A protein and the small-molecule ligand that binds it are described below.
Small molecule (SMILES): O=C(O)[C@@](O)(COP(=O)(O)O)[C@H](O)[C@H](O)COP(=O)(O)O

Sequence of chain 2.G:
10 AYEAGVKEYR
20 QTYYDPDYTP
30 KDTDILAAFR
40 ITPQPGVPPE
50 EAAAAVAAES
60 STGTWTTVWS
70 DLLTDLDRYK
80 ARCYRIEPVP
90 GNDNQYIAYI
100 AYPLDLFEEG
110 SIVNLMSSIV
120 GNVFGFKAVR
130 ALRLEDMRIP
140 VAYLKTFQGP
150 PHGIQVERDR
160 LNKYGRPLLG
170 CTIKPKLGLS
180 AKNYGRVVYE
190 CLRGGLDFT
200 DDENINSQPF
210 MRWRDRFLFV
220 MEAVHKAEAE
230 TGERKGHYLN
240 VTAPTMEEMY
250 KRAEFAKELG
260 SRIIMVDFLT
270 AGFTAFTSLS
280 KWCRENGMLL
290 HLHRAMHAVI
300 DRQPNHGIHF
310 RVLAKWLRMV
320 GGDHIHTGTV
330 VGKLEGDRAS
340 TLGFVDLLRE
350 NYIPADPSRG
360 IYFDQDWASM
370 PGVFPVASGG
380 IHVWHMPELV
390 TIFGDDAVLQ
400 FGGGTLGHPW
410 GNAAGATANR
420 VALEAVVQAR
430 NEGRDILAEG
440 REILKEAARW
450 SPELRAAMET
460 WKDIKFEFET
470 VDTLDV

Sequence of chain 1.A:
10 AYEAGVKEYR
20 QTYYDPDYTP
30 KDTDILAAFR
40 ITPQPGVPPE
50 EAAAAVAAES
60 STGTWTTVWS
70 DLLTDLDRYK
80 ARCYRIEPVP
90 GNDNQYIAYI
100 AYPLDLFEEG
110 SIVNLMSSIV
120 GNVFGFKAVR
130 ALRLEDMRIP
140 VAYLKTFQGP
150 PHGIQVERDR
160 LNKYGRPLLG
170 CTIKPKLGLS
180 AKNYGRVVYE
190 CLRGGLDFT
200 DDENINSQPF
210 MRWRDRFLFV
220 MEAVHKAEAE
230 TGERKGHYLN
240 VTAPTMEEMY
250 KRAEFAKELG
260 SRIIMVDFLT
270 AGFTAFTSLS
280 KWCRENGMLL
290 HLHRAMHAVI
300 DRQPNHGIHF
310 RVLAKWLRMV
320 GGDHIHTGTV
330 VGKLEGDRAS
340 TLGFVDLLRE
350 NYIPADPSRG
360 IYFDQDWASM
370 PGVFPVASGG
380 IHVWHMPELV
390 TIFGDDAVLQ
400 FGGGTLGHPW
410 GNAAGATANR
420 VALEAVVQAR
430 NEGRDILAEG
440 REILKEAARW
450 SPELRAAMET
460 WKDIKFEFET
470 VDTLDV

Binding-site contacts:
Ligand atom O3 contacts residue MG1 of chain 2.P at 2.2 Å.
Ligand atom O3 contacts residue KCX199 of chain 2.G at 2.6 Å (h-bond).
Ligand atom O7 contacts residue GLU58 of chain 1.A at 3.5 Å (salt-bridge).
Ligand atom O2P contacts residue TRP64 of chain 1.A at 3.3 Å.
Ligand atom O5P contacts residue ARG293 of chain 2.G at 2.9 Å (salt-bridge).
Ligand atom C3 contacts residue MG1 of chain 2.P at 3.0 Å.
Ligand atom O2P contacts residue GLY378 of chain 2.G at 3.3 Å.
Ligand atom C contacts residue ASN121 of chain 1.A at 3.5 Å.
Ligand atom O4 contacts residue SER377 of chain 2.G at 2.8 Å (h-bond).
Ligand atom O4P contacts residue HIS325 of chain 2.G at 2.7 Å (h-bond).
Ligand atom O2 contacts residue MG1 of chain 2.P at 2.2 Å.
Ligand atom O6 contacts residue LYS175 of chain 2.G at 2.9 Å (salt-bridge).
Ligand atom C3 contacts residue KCX199 of chain 2.G at 3.0 Å.
Ligand atom O4P contacts residue SER377 of chain 2.G at 3.3 Å (h-bond).
Ligand atom O1P contacts residue GLY401 of chain 2.G at 2.9 Å (h-bond).
Ligand atom O3P contacts residue GLY402 of chain 2.G at 2.7 Å (h-bond).
Ligand atom O6 contacts residue LYS173 of chain 2.G at 3.3 Å (salt-bridge).
Ligand atom O1 contacts residue LYS173 of chain 2.G at 3.1 Å (salt-bridge).
Ligand atom C contacts residue MG1 of chain 2.P at 2.8 Å.
Ligand atom O2 contacts residue ASP201 of chain 2.G at 3.4 Å (salt-bridge).
Ligand atom O7 contacts residue LYS332 of chain 2.G at 2.9 Å (salt-bridge).
Ligand atom O6 contacts residue ASN121 of chain 1.A at 3.0 Å (h-bond).
Ligand atom O3 contacts residue GLU202 of chain 2.G at 2.9 Å (salt-bridge).
Ligand atom O6 contacts residue MG1 of chain 2.P at 2.1 Å.
Ligand atom O3 contacts residue HIS292 of chain 2.G at 2.9 Å (h-bond).
Ligand atom C2 contacts residue MG1 of chain 2.P at 2.8 Å.
Ligand atom O2P contacts residue GLY379 of chain 2.G at 2.9 Å (h-bond).
Ligand atom O6 contacts residue GLU202 of chain 2.G at 3.1 Å (salt-bridge).
Ligand atom O2P contacts residue LYS332 of chain 2.G at 2.9 Å (salt-bridge).
Ligand atom O2 contacts residue KCX199 of chain 2.G at 3.1 Å (h-bond).
Ligand atom O4 contacts residue GLY378 of chain 2.G at 3.3 Å (h-bond).
Ligand atom O5 contacts residue LEU333 of chain 2.G at 3.5 Å.
Ligand atom O6P contacts residue ARG293 of chain 2.G at 3.0 Å (salt-bridge).
Ligand atom O3P contacts residue LYS173 of chain 2.G at 3.3 Å.
Ligand atom C contacts residue LYS173 of chain 2.G at 3.4 Å.
Ligand atom O6 contacts residue ASP201 of chain 2.G at 3.1 Å (salt-bridge).
Ligand atom O2 contacts residue LYS173 of chain 2.G at 3.0 Å (salt-bridge).
Ligand atom O3P contacts residue THR63 of chain 1.A at 2.6 Å (h-bond).
Ligand atom O2P contacts residue THR63 of chain 1.A at 3.4 Å (h-bond).
Ligand atom O2 contacts residue THR171 of chain 2.G at 2.8 Å (h-bond).